Binding-site contacts:
Ligand atom O2' contacts residue ARG206 of chain 1.A at 2.9 Å (salt-bridge).
Ligand atom C5 contacts residue ASP210 of chain 1.A at 3.5 Å.
Ligand atom O3' contacts residue TYR157 of chain 1.A at 3.1 Å (h-bond).
Ligand atom O3D contacts residue ARG230 of chain 1.A at 3.4 Å (salt-bridge).
Ligand atom N4 contacts residue ASP210 of chain 1.A at 2.8 Å (salt-bridge).
Ligand atom O1B contacts residue ASN195 of chain 1.A at 2.8 Å (h-bond).
Ligand atom C5' contacts residue ASP133 of chain 1.A at 3.5 Å.
Ligand atom C3' contacts residue PRO91 of chain 1.A at 3.5 Å (hydrophobic).
Ligand atom O2D contacts residue GLU299 of chain 1.A at 2.8 Å (salt-bridge).
Ligand atom O1A contacts residue LEU207 of chain 1.A at 3.0 Å (h-bond).
Ligand atom N3 contacts residue ARG224 of chain 1.A at 3.1 Å (salt-bridge).
Ligand atom O2A contacts residue ASP205 of chain 1.A at 3.4 Å (salt-bridge).
Ligand atom O3D contacts residue SER228 of chain 1.A at 3.3 Å.
Ligand atom O3' contacts residue PRO91 of chain 1.A at 2.7 Å (h-bond).
Ligand atom O5' contacts residue ASN195 of chain 1.A at 3.1 Å (h-bond).
Ligand atom O3A contacts residue ASN195 of chain 1.A at 3.3 Å (h-bond).
Ligand atom C5 contacts residue ASP205 of chain 1.A at 3.4 Å.
Ligand atom O3' contacts residue ARG206 of chain 1.A at 3.5 Å (salt-bridge).
Ligand atom N4 contacts residue ILE222 of chain 1.A at 2.8 Å (h-bond).
Ligand atom O2 contacts residue ASN225 of chain 1.A at 2.5 Å (h-bond).
Ligand atom C2 contacts residue ARG224 of chain 1.A at 3.4 Å.
Ligand atom O4D contacts residue VAL272 of chain 1.A at 3.5 Å.
Ligand atom C2D contacts residue GLU299 of chain 1.A at 3.1 Å.
Ligand atom C4 contacts residue ASP210 of chain 1.A at 3.5 Å.
Ligand atom N4 contacts residue ARG224 of chain 1.A at 3.5 Å (salt-bridge).
Ligand atom O2 contacts residue ARG224 of chain 1.A at 3.0 Å (salt-bridge).
Ligand atom PB contacts residue LYS134 of chain 1.A at 3.4 Å.
Ligand atom O1B contacts residue ARG230 of chain 1.A at 3.0 Å (salt-bridge).
Ligand atom O2' contacts residue PRO91 of chain 1.A at 3.4 Å (h-bond).
Ligand atom C3D contacts residue GLU299 of chain 1.A at 3.2 Å.
Ligand atom O4' contacts residue TYR157 of chain 1.A at 2.9 Å (h-bond).
Ligand atom O2D contacts residue ASN225 of chain 1.A at 2.7 Å (h-bond).
Ligand atom O4' contacts residue SER132 of chain 1.A at 2.9 Å (h-bond).
Ligand atom O1' contacts residue LYS134 of chain 1.A at 3.2 Å (salt-bridge).
Ligand atom C4 contacts residue ARG224 of chain 1.A at 3.4 Å.
Ligand atom O1B contacts residue LYS134 of chain 1.A at 2.8 Å (salt-bridge).
Ligand atom C2' contacts residue ARG206 of chain 1.A at 3.4 Å.
Ligand atom O1A contacts residue ARG206 of chain 1.A at 3.3 Å.
Ligand atom C5' contacts residue ASN195 of chain 1.A at 3.5 Å.
Ligand atom C5' contacts residue LYS134 of chain 1.A at 3.2 Å.

This protein binds this small molecule.
Small molecule (SMILES): Nc1ccn([C@@H]2O[C@H](CO[P](=O)(O)O[P](=O)(O)O[C@H]3OC[C@@H](O)[C@H](O)[C@H]3O)[C@@H](O)[C@H]2O)c(=O)n1

Sequence of chain 1.A:
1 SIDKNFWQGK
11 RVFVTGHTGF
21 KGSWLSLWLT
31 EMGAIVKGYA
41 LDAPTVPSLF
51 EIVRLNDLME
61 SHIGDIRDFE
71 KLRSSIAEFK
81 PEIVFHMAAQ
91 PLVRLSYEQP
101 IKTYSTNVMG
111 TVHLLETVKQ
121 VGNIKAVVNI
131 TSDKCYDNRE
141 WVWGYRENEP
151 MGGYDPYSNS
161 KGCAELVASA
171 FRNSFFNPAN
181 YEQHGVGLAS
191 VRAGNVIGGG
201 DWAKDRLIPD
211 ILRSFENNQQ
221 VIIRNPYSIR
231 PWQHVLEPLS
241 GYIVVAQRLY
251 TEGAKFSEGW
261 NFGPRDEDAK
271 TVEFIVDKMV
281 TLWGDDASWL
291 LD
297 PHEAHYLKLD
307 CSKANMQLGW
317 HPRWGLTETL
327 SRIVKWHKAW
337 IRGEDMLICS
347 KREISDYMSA